The protein below binds the small molecule below.
Small molecule (SMILES): CC(=O)N[C@@H]1[C@@H](O)[C@H](O)[C@@H](CO)O[C@H]1O

Sequence of chain 1.A:
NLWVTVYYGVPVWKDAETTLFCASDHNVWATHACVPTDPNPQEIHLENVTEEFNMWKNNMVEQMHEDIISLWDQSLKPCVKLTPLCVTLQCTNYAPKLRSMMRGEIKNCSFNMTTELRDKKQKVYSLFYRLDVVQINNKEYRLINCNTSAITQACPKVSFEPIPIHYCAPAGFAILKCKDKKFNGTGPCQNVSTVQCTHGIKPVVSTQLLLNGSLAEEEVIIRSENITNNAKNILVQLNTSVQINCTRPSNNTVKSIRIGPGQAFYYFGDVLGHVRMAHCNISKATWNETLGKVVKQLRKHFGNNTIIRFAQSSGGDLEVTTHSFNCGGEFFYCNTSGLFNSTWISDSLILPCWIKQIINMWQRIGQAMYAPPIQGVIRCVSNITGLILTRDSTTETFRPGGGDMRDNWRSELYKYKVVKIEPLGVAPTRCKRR

Binding-site contacts:
Ligand atom C8 contacts residue ASN271 of chain 1.A at 4.4 Å.
Ligand atom C4 contacts residue ASN271 of chain 1.A at 4.2 Å.
Ligand atom C3 contacts residue ASN271 of chain 1.A at 3.8 Å.
Ligand atom C8 contacts residue VAL410 of chain 1.A at 3.6 Å (hydrophobic).
Ligand atom O5 contacts residue LEU292 of chain 1.A at 3.4 Å.
Ligand atom O5 contacts residue ASN271 of chain 1.A at 2.4 Å (h-bond).
Ligand atom C1 contacts residue LEU292 of chain 1.A at 4.0 Å (hydrophobic).
Ligand atom C5 contacts residue LEU292 of chain 1.A at 3.9 Å (hydrophobic).
Ligand atom C6 contacts residue LEU292 of chain 1.A at 4.0 Å (hydrophobic).
Ligand atom N2 contacts residue ASN271 of chain 1.A at 2.9 Å (h-bond).
Ligand atom C2 contacts residue ASN271 of chain 1.A at 2.5 Å.
Ligand atom C7 contacts residue ASN271 of chain 1.A at 3.4 Å.
Ligand atom C7 contacts residue VAL410 of chain 1.A at 4.3 Å (hydrophobic).
Ligand atom C5 contacts residue ASN271 of chain 1.A at 3.7 Å.
Ligand atom O7 contacts residue ASN271 of chain 1.A at 3.5 Å (h-bond).
Ligand atom C1 contacts residue ASN271 of chain 1.A at 1.4 Å.